Sequence of chain 1.B:
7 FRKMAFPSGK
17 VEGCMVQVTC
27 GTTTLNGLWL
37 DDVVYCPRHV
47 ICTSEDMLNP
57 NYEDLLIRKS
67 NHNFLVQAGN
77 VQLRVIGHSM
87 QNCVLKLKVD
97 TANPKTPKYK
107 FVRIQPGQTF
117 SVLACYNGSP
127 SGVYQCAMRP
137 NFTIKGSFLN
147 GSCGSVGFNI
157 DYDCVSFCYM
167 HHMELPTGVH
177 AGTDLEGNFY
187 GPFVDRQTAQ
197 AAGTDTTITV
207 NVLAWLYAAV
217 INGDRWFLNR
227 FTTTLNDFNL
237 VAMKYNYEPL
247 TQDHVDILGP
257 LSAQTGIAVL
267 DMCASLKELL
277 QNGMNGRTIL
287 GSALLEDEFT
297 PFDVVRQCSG

Binding-site contacts:
Ligand atom O18 contacts residue FVE1 of chain 1.F at 0.6 Å (h-bond).
Ligand atom N10 contacts residue HIS168 of chain 1.B at 3.0 Å (h-bond).
Ligand atom C07 contacts residue FVE1 of chain 1.F at 0.1 Å.
Ligand atom C12 contacts residue FVE1 of chain 1.F at 0.3 Å.
Ligand atom N10 contacts residue CYS149 of chain 1.B at 3.0 Å (h-bond).
Ligand atom C17 contacts residue FVE1 of chain 1.F at 0.2 Å.
Ligand atom C24 contacts residue FVE1 of chain 1.F at 0.3 Å.
Ligand atom C19 contacts residue FVE1 of chain 1.F at 0.1 Å.
Ligand atom C06 contacts residue FVE1 of chain 1.F at 0.1 Å.
Ligand atom O01 contacts residue FVE1 of chain 1.F at 0.3 Å (h-bond).
Ligand atom C19 contacts residue CYS149 of chain 1.B at 1.8 Å (hydrophobic).
Ligand atom O20 contacts residue FVE1 of chain 1.F at 1.3 Å.
Ligand atom C08 contacts residue FVE1 of chain 1.F at 0.1 Å.
Ligand atom C23 contacts residue GLU170 of chain 1.B at 3.1 Å.
Ligand atom C11 contacts residue CYS149 of chain 1.B at 2.8 Å (hydrophobic).
Ligand atom N15 contacts residue PHE144 of chain 1.B at 3.2 Å (h-bond).
Ligand atom O22 contacts residue FVE1 of chain 1.F at 0.2 Å (h-bond).
Ligand atom O18 contacts residue HIS167 of chain 1.B at 2.6 Å (h-bond).
Ligand atom N15 contacts residue FVE1 of chain 1.F at 0.2 Å (h-bond).
Ligand atom O20 contacts residue CYS149 of chain 1.B at 2.6 Å (h-bond).
Ligand atom C25 contacts residue FVE1 of chain 1.F at 0.5 Å.
Ligand atom O20 contacts residue HIS45 of chain 1.B at 2.9 Å (h-bond).
Ligand atom C11 contacts residue FVE1 of chain 1.F at 0.2 Å.
Ligand atom O01 contacts residue GLU170 of chain 1.B at 3.0 Å (salt-bridge).
Ligand atom C04 contacts residue FVE1 of chain 1.F at 0.3 Å.
Ligand atom C14 contacts residue FVE1 of chain 1.F at 0.4 Å.
Ligand atom C02 contacts residue FVE1 of chain 1.F at 0.2 Å.
Ligand atom C24 contacts residue GLU170 of chain 1.B at 3.2 Å.
Ligand atom O21 contacts residue FVE1 of chain 1.F at 1.0 Å (h-bond).
Ligand atom C09 contacts residue FVE1 of chain 1.F at 0.4 Å.
Ligand atom C23 contacts residue FVE1 of chain 1.F at 0.2 Å.
Ligand atom C05 contacts residue FVE1 of chain 1.F at 0.2 Å.
Ligand atom C17 contacts residue ASN146 of chain 1.B at 3.3 Å.
Ligand atom N03 contacts residue FVE1 of chain 1.F at 0.3 Å (h-bond).
Ligand atom N10 contacts residue FVE1 of chain 1.F at 0.3 Å (h-bond).
Ligand atom C13 contacts residue FVE1 of chain 1.F at 0.3 Å.
Ligand atom C16 contacts residue FVE1 of chain 1.F at 0.2 Å.
Ligand atom N03 contacts residue GLN193 of chain 1.B at 2.9 Å (h-bond).
Ligand atom N15 contacts residue GLU170 of chain 1.B at 3.0 Å (salt-bridge).
Ligand atom C35 contacts residue FVE1 of chain 1.F at 0.3 Å.

This small molecule binds to this protein.
Small molecule (SMILES): CC(C)C[C@H](NC(=O)OC1CC2(CCN(S(C)(=O)=O)CC2)C1)C(=O)N[C@@H](C[C@@H]1CCNC1=O)[C@H](O)S(=O)(=O)O